Sequence of chain 1.B:
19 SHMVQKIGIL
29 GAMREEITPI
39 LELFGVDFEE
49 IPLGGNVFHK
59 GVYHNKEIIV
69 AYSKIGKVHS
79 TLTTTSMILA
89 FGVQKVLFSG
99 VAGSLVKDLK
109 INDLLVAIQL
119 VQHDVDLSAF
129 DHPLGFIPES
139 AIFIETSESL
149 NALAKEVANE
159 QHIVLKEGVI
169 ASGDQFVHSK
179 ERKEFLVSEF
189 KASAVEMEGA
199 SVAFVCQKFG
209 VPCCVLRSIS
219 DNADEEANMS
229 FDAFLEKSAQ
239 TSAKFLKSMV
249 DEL

A protein and the small-molecule ligand that binds it are described below.
Small molecule (SMILES): Nc1ncnc2[nH]cnc12

Binding-site contacts:
Ligand atom N1 contacts residue VAL175 of chain 1.B at 2.9 Å (h-bond).
Ligand atom C4 contacts residue PHE174 of chain 1.B at 3.7 Å (hydrophobic).
Ligand atom N9 contacts residue ALA100 of chain 1.B at 3.8 Å.
Ligand atom N3 contacts residue PHE174 of chain 1.B at 3.8 Å.
Ligand atom N7 contacts residue ALA100 of chain 1.B at 3.6 Å.
Ligand atom C2 contacts residue MET195 of chain 1.B at 3.8 Å (hydrophobic).
Ligand atom N7 contacts residue PHE174 of chain 1.B at 3.5 Å.
Ligand atom C2 contacts residue GLN173 of chain 1.B at 3.7 Å.
Ligand atom C5 contacts residue VAL193 of chain 1.B at 3.9 Å (hydrophobic).
Ligand atom N6 contacts residue PHE174 of chain 1.B at 3.6 Å.
Ligand atom C6 contacts residue ASP219 of chain 1.B at 3.9 Å.
Ligand atom N1 contacts residue PHE174 of chain 1.B at 3.6 Å.
Ligand atom C8 contacts residue GLY101 of chain 1.B at 3.5 Å.
Ligand atom N3 contacts residue TRS1 of chain 1.E at 3.7 Å.
Ligand atom C4 contacts residue VAL193 of chain 1.B at 3.7 Å (hydrophobic).
Ligand atom C2 contacts residue PHE174 of chain 1.B at 3.7 Å (hydrophobic).
Ligand atom C8 contacts residue ALA100 of chain 1.B at 3.5 Å (hydrophobic).
Ligand atom C5 contacts residue PHE174 of chain 1.B at 3.3 Å (hydrophobic).
Ligand atom C8 contacts residue SER218 of chain 1.B at 3.2 Å.
Ligand atom C6 contacts residue VAL175 of chain 1.B at 3.8 Å (hydrophobic).
Ligand atom C8 contacts residue PHE229 of chain 1.B at 3.8 Å (hydrophobic).
Ligand atom C2 contacts residue GLU194 of chain 1.B at 3.9 Å.
Ligand atom N3 contacts residue MET195 of chain 1.B at 3.5 Å.
Ligand atom C5 contacts residue ASP219 of chain 1.B at 3.7 Å.
Ligand atom C5 contacts residue GLY101 of chain 1.B at 3.6 Å.
Ligand atom N9 contacts residue VAL99 of chain 1.B at 3.8 Å.
Ligand atom N6 contacts residue VAL175 of chain 1.B at 2.9 Å (h-bond).
Ligand atom N7 contacts residue GLY101 of chain 1.B at 3.2 Å (h-bond).
Ligand atom C2 contacts residue VAL175 of chain 1.B at 3.7 Å (hydrophobic).
Ligand atom N3 contacts residue GLU194 of chain 1.B at 3.4 Å.
Ligand atom N7 contacts residue ASP219 of chain 1.B at 2.6 Å (salt-bridge).
Ligand atom N6 contacts residue ALA221 of chain 1.B at 3.6 Å.
Ligand atom N7 contacts residue SER218 of chain 1.B at 3.6 Å (h-bond).
Ligand atom C8 contacts residue ASP219 of chain 1.B at 3.4 Å.
Ligand atom N9 contacts residue TRS1 of chain 1.E at 2.7 Å (h-bond).
Ligand atom N3 contacts residue VAL193 of chain 1.B at 3.8 Å.
Ligand atom N6 contacts residue ASP219 of chain 1.B at 2.9 Å (salt-bridge).
Ligand atom C4 contacts residue TRS1 of chain 1.E at 3.8 Å.
Ligand atom C6 contacts residue PHE174 of chain 1.B at 3.5 Å (hydrophobic).
Ligand atom C8 contacts residue TRS1 of chain 1.E at 3.6 Å.